Sequence of chain 1.A:
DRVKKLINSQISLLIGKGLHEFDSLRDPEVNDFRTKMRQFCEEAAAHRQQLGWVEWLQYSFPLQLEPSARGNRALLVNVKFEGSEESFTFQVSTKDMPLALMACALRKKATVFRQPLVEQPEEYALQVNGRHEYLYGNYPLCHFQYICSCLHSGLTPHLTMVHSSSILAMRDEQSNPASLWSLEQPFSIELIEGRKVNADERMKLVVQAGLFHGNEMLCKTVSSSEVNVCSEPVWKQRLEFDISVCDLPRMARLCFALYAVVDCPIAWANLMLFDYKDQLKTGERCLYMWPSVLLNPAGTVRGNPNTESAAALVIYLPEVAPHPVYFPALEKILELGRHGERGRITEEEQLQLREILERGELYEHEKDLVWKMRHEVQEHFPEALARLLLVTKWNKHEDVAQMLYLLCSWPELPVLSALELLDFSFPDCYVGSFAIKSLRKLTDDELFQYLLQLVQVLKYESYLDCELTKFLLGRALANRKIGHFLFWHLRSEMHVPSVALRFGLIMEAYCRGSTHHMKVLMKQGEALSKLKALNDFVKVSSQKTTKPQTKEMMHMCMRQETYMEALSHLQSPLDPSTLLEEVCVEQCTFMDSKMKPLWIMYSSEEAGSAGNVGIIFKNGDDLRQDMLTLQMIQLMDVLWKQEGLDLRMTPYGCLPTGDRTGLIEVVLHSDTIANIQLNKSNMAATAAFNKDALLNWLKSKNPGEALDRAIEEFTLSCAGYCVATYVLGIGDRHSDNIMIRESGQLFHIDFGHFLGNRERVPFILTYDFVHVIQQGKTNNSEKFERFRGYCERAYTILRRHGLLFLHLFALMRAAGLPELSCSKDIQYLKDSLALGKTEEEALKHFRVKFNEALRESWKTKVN

A small-molecule ligand and the protein it binds are described below.
Small molecule (SMILES): COC(=O)c1cc(-c2cc(-c3ncc(CN4CCN(C(C)C)CC4)o3)c3c[nH]nc3c2)cnc1OC

Binding-site contacts:
Ligand atom C30 contacts residue MET907 of chain 1.A at 3.8 Å (hydrophobic).
Ligand atom C17 contacts residue LEU791 of chain 1.A at 3.7 Å (hydrophobic).
Ligand atom C65 contacts residue ILE784 of chain 1.A at 3.7 Å (hydrophobic).
Ligand atom O16 contacts residue ASP918 of chain 1.A at 3.0 Å (salt-bridge).
Ligand atom C64 contacts residue GLU833 of chain 1.A at 3.8 Å.
Ligand atom C15 contacts residue ILE832 of chain 1.A at 3.8 Å (hydrophobic).
Ligand atom C25 contacts residue MET907 of chain 1.A at 3.7 Å (hydrophobic).
Ligand atom N62 contacts residue GLU833 of chain 1.A at 2.8 Å (salt-bridge).
Ligand atom C37 contacts residue TRP767 of chain 1.A at 3.9 Å (hydrophobic).
Ligand atom C17 contacts residue ASP794 of chain 1.A at 3.5 Å.
Ligand atom C49 contacts residue TRP767 of chain 1.A at 3.5 Å (hydrophobic).
Ligand atom C01 contacts residue SER761 of chain 1.A at 3.6 Å.
Ligand atom N61 contacts residue GLU833 of chain 1.A at 3.6 Å (salt-bridge).
Ligand atom C17 contacts residue LYS786 of chain 1.A at 3.7 Å.
Ligand atom C58 contacts residue MET907 of chain 1.A at 3.8 Å (hydrophobic).
Ligand atom C15 contacts residue ASP918 of chain 1.A at 3.7 Å.
Ligand atom N62 contacts residue VAL835 of chain 1.A at 3.7 Å.
Ligand atom O16 contacts residue LYS786 of chain 1.A at 3.2 Å (salt-bridge).
Ligand atom N61 contacts residue VAL834 of chain 1.A at 3.6 Å.
Ligand atom C59 contacts residue TRP767 of chain 1.A at 3.8 Å (hydrophobic).
Ligand atom N61 contacts residue VAL835 of chain 1.A at 2.9 Å (h-bond).
Ligand atom C34 contacts residue TRP767 of chain 1.A at 3.5 Å (hydrophobic).
Ligand atom C44 contacts residue ASP839 of chain 1.A at 3.9 Å.
Ligand atom C30 contacts residue ASP839 of chain 1.A at 3.4 Å.
Ligand atom C49 contacts residue THR757 of chain 1.A at 3.6 Å.
Ligand atom C27 contacts residue THR840 of chain 1.A at 3.8 Å.
Ligand atom O07 contacts residue LYS786 of chain 1.A at 2.8 Å (salt-bridge).
Ligand atom C65 contacts residue ILE832 of chain 1.A at 3.7 Å (hydrophobic).
Ligand atom O57 contacts residue MET907 of chain 1.A at 3.2 Å.
Ligand atom N62 contacts residue VAL834 of chain 1.A at 3.9 Å.
Ligand atom C29 contacts residue MET907 of chain 1.A at 3.5 Å (hydrophobic).
Ligand atom N14 contacts residue ASP918 of chain 1.A at 3.8 Å.
Ligand atom C06 contacts residue LYS786 of chain 1.A at 3.9 Å.
Ligand atom C17 contacts residue ASP918 of chain 1.A at 3.3 Å.
Ligand atom C24 contacts residue MET907 of chain 1.A at 3.8 Å (hydrophobic).
Ligand atom C64 contacts residue ILE784 of chain 1.A at 3.5 Å (hydrophobic).
Ligand atom N14 contacts residue ILE832 of chain 1.A at 3.7 Å.
Ligand atom O05 contacts residue SER761 of chain 1.A at 3.6 Å.
Ligand atom N62 contacts residue ILE784 of chain 1.A at 3.7 Å.
Ligand atom C22 contacts residue ILE917 of chain 1.A at 3.5 Å (hydrophobic).